Binding-site contacts:
Ligand atom OXT contacts residue GLN150 of chain 1.A at 3.2 Å (h-bond).
Ligand atom CD1 contacts residue VAL42 of chain 1.A at 3.7 Å (hydrophobic).
Ligand atom CZ3 contacts residue VAL144 of chain 1.A at 4.0 Å (hydrophobic).
Ligand atom C contacts residue GLN11 of chain 1.A at 3.7 Å.
Ligand atom NE1 contacts residue VAL42 of chain 1.A at 4.1 Å.
Ligand atom CH2 contacts residue MET132 of chain 1.A at 3.8 Å (hydrophobic).
Ligand atom CH2 contacts residue GLY9 of chain 1.A at 4.0 Å.
Ligand atom CZ3 contacts residue GLY9 of chain 1.A at 3.6 Å.
Ligand atom CH2 contacts residue ILE136 of chain 1.A at 3.9 Å (hydrophobic).
Ligand atom CE3 contacts residue MET132 of chain 1.A at 3.8 Å (hydrophobic).
Ligand atom CA contacts residue GLN150 of chain 1.A at 3.7 Å.
Ligand atom NE1 contacts residue ASP135 of chain 1.A at 3.1 Å (salt-bridge).
Ligand atom N contacts residue MET132 of chain 1.A at 3.6 Å (h-bond).
Ligand atom CH2 contacts residue VAL144 of chain 1.A at 3.8 Å (hydrophobic).
Ligand atom C contacts residue GLN150 of chain 1.A at 3.3 Å.
Ligand atom CB contacts residue VAL42 of chain 1.A at 4.0 Å (hydrophobic).
Ligand atom CZ3 contacts residue MET132 of chain 1.A at 3.8 Å (hydrophobic).
Ligand atom CB contacts residue GLN11 of chain 1.A at 4.0 Å.
Ligand atom CG contacts residue VAL42 of chain 1.A at 4.2 Å (hydrophobic).
Ligand atom N contacts residue GLN150 of chain 1.A at 3.3 Å (h-bond).
Ligand atom CD1 contacts residue HIS45 of chain 1.A at 3.6 Å.
Ligand atom CE2 contacts residue GLY9 of chain 1.A at 4.0 Å.
Ligand atom CD1 contacts residue ASP135 of chain 1.A at 3.8 Å.
Ligand atom O contacts residue GLN150 of chain 1.A at 3.7 Å.
Ligand atom CE2 contacts residue PHE7 of chain 1.A at 4.1 Å (hydrophobic).
Ligand atom CZ2 contacts residue PHE7 of chain 1.A at 3.5 Å (hydrophobic).
Ligand atom CD2 contacts residue MET132 of chain 1.A at 3.8 Å (hydrophobic).
Ligand atom CD2 contacts residue GLY9 of chain 1.A at 3.5 Å.
Ligand atom CG contacts residue GLY9 of chain 1.A at 3.8 Å.
Ligand atom NE1 contacts residue HIS45 of chain 1.A at 3.8 Å.
Ligand atom OXT contacts residue GLN11 of chain 1.A at 3.0 Å (h-bond).
Ligand atom CZ2 contacts residue MET132 of chain 1.A at 3.9 Å (hydrophobic).
Ligand atom NE1 contacts residue MET132 of chain 1.A at 3.7 Å.
Ligand atom O contacts residue GLN11 of chain 1.A at 4.0 Å.
Ligand atom CB contacts residue GLY9 of chain 1.A at 3.7 Å.
Ligand atom CZ2 contacts residue ILE136 of chain 1.A at 3.8 Å (hydrophobic).
Ligand atom CH2 contacts residue PHE7 of chain 1.A at 3.7 Å (hydrophobic).
Ligand atom CE2 contacts residue MET132 of chain 1.A at 3.8 Å (hydrophobic).
Ligand atom CE3 contacts residue GLY9 of chain 1.A at 3.4 Å.
Ligand atom CE2 contacts residue ASP135 of chain 1.A at 4.2 Å.

Sequence of chain 1.A:
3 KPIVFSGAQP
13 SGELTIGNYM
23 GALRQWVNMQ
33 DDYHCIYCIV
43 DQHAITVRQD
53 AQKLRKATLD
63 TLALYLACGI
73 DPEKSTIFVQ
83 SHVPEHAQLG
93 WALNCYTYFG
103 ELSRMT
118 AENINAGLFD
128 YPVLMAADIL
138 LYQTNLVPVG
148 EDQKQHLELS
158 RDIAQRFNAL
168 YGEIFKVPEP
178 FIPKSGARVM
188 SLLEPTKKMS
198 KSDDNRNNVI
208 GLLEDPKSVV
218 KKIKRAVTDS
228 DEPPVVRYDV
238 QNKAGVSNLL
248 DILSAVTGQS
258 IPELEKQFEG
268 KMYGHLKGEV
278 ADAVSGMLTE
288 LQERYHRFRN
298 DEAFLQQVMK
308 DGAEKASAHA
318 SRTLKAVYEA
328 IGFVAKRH

The protein below binds the small molecule below.
Small molecule (SMILES): N[C@@H](Cc1c[nH]c2ccccc12)C(=O)O